Sequence of chain 8.F:
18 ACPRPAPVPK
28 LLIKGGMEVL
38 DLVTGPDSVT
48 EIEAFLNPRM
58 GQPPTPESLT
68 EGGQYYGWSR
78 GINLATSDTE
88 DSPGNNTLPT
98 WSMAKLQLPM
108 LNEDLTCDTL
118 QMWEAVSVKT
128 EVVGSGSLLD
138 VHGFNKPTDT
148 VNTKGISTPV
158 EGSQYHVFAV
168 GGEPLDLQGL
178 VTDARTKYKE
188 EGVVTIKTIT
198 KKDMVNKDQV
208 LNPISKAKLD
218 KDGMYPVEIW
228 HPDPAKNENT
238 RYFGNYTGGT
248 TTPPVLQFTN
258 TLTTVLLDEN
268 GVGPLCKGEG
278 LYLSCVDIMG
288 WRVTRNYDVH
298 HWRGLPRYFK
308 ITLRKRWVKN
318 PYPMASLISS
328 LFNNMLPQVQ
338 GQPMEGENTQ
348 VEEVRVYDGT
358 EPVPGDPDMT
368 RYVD

This small molecule binds to this protein.
Small molecule (SMILES): CC(=O)N[C@@H]1[C@@H](O[C@@H]2O[C@H](CO)[C@H](O)[C@H](O[C@]3(C(=O)O)C[C@H](O)[C@@H](NC(C)=O)[C@H]([C@H](O)[C@H](O)CO)O3)[C@H]2O)[C@H](O)[C@@H](CO[C@]2(C(=O)O)C[C@H](O)[C@@H](NC(C)=O)[C@H]([C@H](O)[C@H](O)CO)O2)O[C@H]1O

Binding-site contacts:
Ligand atom O4 contacts residue HIS298 of chain 8.F at 3.0 Å (h-bond).
Ligand atom C5 contacts residue TYR72 of chain 8.F at 3.5 Å (hydrophobic).
Ligand atom O1A contacts residue ARG77 of chain 8.F at 3.0 Å (salt-bridge).
Ligand atom O4 contacts residue TYR72 of chain 8.F at 3.8 Å.
Ligand atom C4 contacts residue TYR72 of chain 8.F at 3.4 Å (hydrophobic).
Ligand atom O1B contacts residue ARG77 of chain 8.F at 2.5 Å (salt-bridge).
Ligand atom C3 contacts residue GLY78 of chain 8.F at 3.9 Å.
Ligand atom C6 contacts residue ARG77 of chain 8.F at 4.3 Å.
Ligand atom O6 contacts residue ASN93 of chain 8.F at 3.0 Å (h-bond).
Ligand atom C3 contacts residue VAL296 of chain 8.F at 3.7 Å (hydrophobic).
Ligand atom C1 contacts residue TYR72 of chain 8.F at 4.0 Å (hydrophobic).
Ligand atom O1B contacts residue SER89 of chain 8.F at 3.5 Å (h-bond).
Ligand atom O4 contacts residue ILE79 of chain 8.F at 3.6 Å (h-bond).
Ligand atom O8 contacts residue ARG77 of chain 8.F at 3.1 Å (salt-bridge).
Ligand atom C4 contacts residue GLY78 of chain 8.F at 3.4 Å.
Ligand atom C4 contacts residue HIS298 of chain 8.F at 4.0 Å.
Ligand atom O4 contacts residue ASN80 of chain 8.F at 4.0 Å.
Ligand atom O4 contacts residue GLY78 of chain 8.F at 3.2 Å.
Ligand atom C6 contacts residue TYR72 of chain 8.F at 3.8 Å (hydrophobic).
Ligand atom C1 contacts residue GLY78 of chain 8.F at 4.1 Å.
Ligand atom N5 contacts residue TYR72 of chain 8.F at 3.0 Å (h-bond).
Ligand atom C5 contacts residue ASN93 of chain 8.F at 4.1 Å.
Ligand atom C3 contacts residue GLY78 of chain 8.F at 4.1 Å.
Ligand atom C11 contacts residue ASP85 of chain 7.F at 4.2 Å.
Ligand atom O8 contacts residue TYR72 of chain 8.F at 3.9 Å.
Ligand atom C2 contacts residue GLY78 of chain 8.F at 4.1 Å.
Ligand atom C1 contacts residue SER89 of chain 8.F at 4.2 Å.
Ligand atom O1A contacts residue TYR72 of chain 8.F at 3.1 Å.
Ligand atom C1 contacts residue ARG77 of chain 8.F at 3.1 Å.
Ligand atom O3 contacts residue VAL296 of chain 8.F at 4.3 Å.
Ligand atom O3 contacts residue GLY78 of chain 8.F at 3.6 Å.
Ligand atom O1A contacts residue SER89 of chain 8.F at 4.1 Å.
Ligand atom C8 contacts residue ARG77 of chain 8.F at 4.1 Å.
Ligand atom C3 contacts residue ARG77 of chain 8.F at 4.1 Å.
Ligand atom O1A contacts residue GLY78 of chain 8.F at 3.7 Å.
Ligand atom C10 contacts residue TYR72 of chain 8.F at 4.1 Å (hydrophobic).
Ligand atom O8 contacts residue GLU87 of chain 8.F at 3.9 Å.
Ligand atom C6 contacts residue ASN93 of chain 8.F at 3.1 Å.
Ligand atom O4 contacts residue THR291 of chain 8.F at 3.4 Å.
Ligand atom C3 contacts residue HIS298 of chain 8.F at 4.1 Å.

Sequence of chain 7.F:
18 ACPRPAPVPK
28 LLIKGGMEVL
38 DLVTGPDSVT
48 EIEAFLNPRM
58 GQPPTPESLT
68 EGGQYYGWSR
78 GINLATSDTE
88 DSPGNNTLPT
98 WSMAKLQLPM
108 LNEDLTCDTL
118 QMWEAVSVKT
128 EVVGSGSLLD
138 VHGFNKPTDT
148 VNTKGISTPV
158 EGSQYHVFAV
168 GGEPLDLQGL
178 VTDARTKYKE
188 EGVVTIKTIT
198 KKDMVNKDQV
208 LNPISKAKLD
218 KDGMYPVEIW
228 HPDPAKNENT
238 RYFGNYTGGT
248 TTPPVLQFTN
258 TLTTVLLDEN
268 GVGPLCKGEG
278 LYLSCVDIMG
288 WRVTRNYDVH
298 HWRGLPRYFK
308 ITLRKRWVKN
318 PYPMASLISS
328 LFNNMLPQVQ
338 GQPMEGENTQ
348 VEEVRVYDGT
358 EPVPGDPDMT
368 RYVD